Sequence of chain 1.A:
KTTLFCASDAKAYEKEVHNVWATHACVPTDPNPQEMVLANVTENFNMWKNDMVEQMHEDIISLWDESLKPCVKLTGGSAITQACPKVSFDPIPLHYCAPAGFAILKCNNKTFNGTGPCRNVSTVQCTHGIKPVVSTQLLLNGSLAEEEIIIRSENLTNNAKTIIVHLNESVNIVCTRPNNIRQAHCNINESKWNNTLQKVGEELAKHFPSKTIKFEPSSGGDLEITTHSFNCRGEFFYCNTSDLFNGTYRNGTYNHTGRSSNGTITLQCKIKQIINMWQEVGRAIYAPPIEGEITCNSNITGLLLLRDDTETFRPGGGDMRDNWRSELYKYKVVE

A small-molecule ligand and the protein it binds are described below.
Small molecule (SMILES): CC(=O)N[C@@H]1[C@@H](O)[C@H](O)[C@@H](CO)O[C@H]1O

Binding-site contacts:
Ligand atom C2 contacts residue ASN173 of chain 1.A at 2.5 Å.
Ligand atom C6 contacts residue GLU153 of chain 1.A at 4.3 Å.
Ligand atom C5 contacts residue LYS212 of chain 1.A at 4.2 Å.
Ligand atom C5 contacts residue ILE154 of chain 1.A at 4.2 Å (hydrophobic).
Ligand atom C1 contacts residue ILE154 of chain 1.A at 4.0 Å (hydrophobic).
Ligand atom C7 contacts residue GLU152 of chain 1.A at 4.5 Å.
Ligand atom C3 contacts residue LYS212 of chain 1.A at 3.9 Å.
Ligand atom O5 contacts residue ASN173 of chain 1.A at 2.4 Å (h-bond).
Ligand atom C5 contacts residue ASN173 of chain 1.A at 3.7 Å.
Ligand atom N2 contacts residue ASN173 of chain 1.A at 3.0 Å (h-bond).
Ligand atom C4 contacts residue ASN173 of chain 1.A at 4.3 Å.
Ligand atom C6 contacts residue GLU216 of chain 1.A at 3.2 Å.
Ligand atom C2 contacts residue GLU152 of chain 1.A at 4.3 Å.
Ligand atom O6 contacts residue GLU216 of chain 1.A at 2.6 Å (salt-bridge).
Ligand atom C8 contacts residue GLU174 of chain 1.A at 4.3 Å.
Ligand atom C6 contacts residue ILE154 of chain 1.A at 4.1 Å (hydrophobic).
Ligand atom O3 contacts residue LYS212 of chain 1.A at 3.9 Å.
Ligand atom C1 contacts residue ASN173 of chain 1.A at 1.4 Å.
Ligand atom O7 contacts residue ASN173 of chain 1.A at 3.1 Å (h-bond).
Ligand atom O5 contacts residue ILE154 of chain 1.A at 3.2 Å (h-bond).
Ligand atom C6 contacts residue LYS212 of chain 1.A at 4.2 Å.
Ligand atom C4 contacts residue LYS212 of chain 1.A at 4.0 Å.
Ligand atom C1 contacts residue GLU153 of chain 1.A at 4.0 Å.
Ligand atom C8 contacts residue ASN173 of chain 1.A at 4.4 Å.
Ligand atom O5 contacts residue GLU153 of chain 1.A at 3.4 Å.
Ligand atom O6 contacts residue ILE154 of chain 1.A at 3.2 Å (h-bond).
Ligand atom O7 contacts residue GLU152 of chain 1.A at 3.6 Å (salt-bridge).
Ligand atom O6 contacts residue GLU153 of chain 1.A at 3.1 Å.
Ligand atom O4 contacts residue LYS212 of chain 1.A at 3.0 Å (salt-bridge).
Ligand atom O5 contacts residue GLU152 of chain 1.A at 4.1 Å.
Ligand atom C3 contacts residue ASN173 of chain 1.A at 3.9 Å.
Ligand atom C1 contacts residue GLU152 of chain 1.A at 3.8 Å.
Ligand atom C7 contacts residue ASN173 of chain 1.A at 3.2 Å.